Binding-site contacts:
Ligand atom C1 contacts residue GLY370 of chain 1.C at 4.2 Å.
Ligand atom C7 contacts residue ASN374 of chain 1.C at 3.5 Å.
Ligand atom O6 contacts residue ASN374 of chain 1.C at 4.2 Å.
Ligand atom O6 contacts residue ALA403 of chain 1.C at 4.2 Å.
Ligand atom C5 contacts residue ASN374 of chain 1.C at 3.7 Å.
Ligand atom N2 contacts residue ASN374 of chain 1.C at 2.9 Å (h-bond).
Ligand atom C4 contacts residue ASN374 of chain 1.C at 4.2 Å.
Ligand atom C2 contacts residue ASN374 of chain 1.C at 2.5 Å.
Ligand atom C8 contacts residue ASN374 of chain 1.C at 3.5 Å.
Ligand atom C6 contacts residue ALA403 of chain 1.C at 4.1 Å (hydrophobic).
Ligand atom O7 contacts residue ASN374 of chain 1.C at 4.4 Å.
Ligand atom O5 contacts residue ASN374 of chain 1.C at 2.4 Å (h-bond).
Ligand atom C3 contacts residue ASN374 of chain 1.C at 3.8 Å.
Ligand atom C1 contacts residue ASN374 of chain 1.C at 1.4 Å.

This protein binds this small molecule.
Small molecule (SMILES): CC(=O)N[C@@H]1[C@@H](O)[C@H](O)[C@@H](CO)O[C@H]1O

Sequence of chain 1.C:
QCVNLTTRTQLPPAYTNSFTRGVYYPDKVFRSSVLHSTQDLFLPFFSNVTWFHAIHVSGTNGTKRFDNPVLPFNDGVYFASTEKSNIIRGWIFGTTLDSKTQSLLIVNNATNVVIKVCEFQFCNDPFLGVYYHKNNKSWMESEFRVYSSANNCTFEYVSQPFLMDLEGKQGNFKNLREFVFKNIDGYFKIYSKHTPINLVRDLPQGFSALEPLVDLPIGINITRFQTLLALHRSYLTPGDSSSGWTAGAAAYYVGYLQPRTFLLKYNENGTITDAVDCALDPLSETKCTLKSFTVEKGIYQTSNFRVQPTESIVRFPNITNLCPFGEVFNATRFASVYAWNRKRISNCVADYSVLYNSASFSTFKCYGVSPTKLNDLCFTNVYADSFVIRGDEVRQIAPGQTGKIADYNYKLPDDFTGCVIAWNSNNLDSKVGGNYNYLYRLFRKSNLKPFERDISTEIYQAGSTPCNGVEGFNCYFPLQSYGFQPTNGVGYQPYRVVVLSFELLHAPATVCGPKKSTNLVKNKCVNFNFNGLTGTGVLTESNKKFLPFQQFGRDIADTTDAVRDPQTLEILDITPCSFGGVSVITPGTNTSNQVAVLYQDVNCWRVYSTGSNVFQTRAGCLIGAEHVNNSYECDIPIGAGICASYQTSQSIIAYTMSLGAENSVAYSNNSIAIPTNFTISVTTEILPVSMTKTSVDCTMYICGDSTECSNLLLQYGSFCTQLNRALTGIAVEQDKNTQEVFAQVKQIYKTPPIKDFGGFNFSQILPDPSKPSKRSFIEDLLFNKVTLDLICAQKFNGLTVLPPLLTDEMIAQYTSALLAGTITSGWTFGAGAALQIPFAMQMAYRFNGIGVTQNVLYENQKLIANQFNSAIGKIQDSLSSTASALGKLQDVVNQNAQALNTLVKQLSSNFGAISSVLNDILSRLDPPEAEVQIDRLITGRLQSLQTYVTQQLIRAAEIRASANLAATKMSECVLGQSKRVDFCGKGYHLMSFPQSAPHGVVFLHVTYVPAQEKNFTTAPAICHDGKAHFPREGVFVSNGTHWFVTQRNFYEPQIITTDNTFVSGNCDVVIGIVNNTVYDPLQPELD